Sequence of chain 1.D:
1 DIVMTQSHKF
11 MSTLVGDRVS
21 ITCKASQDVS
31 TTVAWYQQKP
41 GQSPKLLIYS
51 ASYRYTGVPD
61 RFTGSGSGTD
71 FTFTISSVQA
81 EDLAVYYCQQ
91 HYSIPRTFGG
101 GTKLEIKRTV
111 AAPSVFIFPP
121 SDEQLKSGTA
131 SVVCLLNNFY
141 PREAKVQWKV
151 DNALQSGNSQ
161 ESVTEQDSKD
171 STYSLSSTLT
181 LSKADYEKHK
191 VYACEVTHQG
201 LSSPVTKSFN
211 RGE

Binding-site contacts:
Ligand atom C5 contacts residue ASN135 of chain 1.J at 3.7 Å.
Ligand atom C5 contacts residue ASP1 of chain 1.D at 4.0 Å.
Ligand atom O5 contacts residue ASP1 of chain 1.D at 3.1 Å (salt-bridge).
Ligand atom O3 contacts residue ILE2 of chain 1.D at 4.4 Å.
Ligand atom O6 contacts residue ASP1 of chain 1.D at 4.0 Å.
Ligand atom C4 contacts residue ASN135 of chain 1.J at 4.2 Å.
Ligand atom C3 contacts residue ASP1 of chain 1.D at 3.4 Å.
Ligand atom C8 contacts residue ILE2 of chain 1.D at 3.9 Å (hydrophobic).
Ligand atom C7 contacts residue ASN135 of chain 1.J at 3.6 Å.
Ligand atom C2 contacts residue ASP1 of chain 1.D at 3.9 Å.
Ligand atom O7 contacts residue ILE2 of chain 1.D at 4.3 Å.
Ligand atom O7 contacts residue ILE94 of chain 1.D at 3.5 Å (h-bond).
Ligand atom C8 contacts residue GLN27 of chain 1.D at 3.9 Å.
Ligand atom N2 contacts residue ASN135 of chain 1.J at 2.9 Å (h-bond).
Ligand atom O3 contacts residue ASP1 of chain 1.D at 2.5 Å (salt-bridge).
Ligand atom C2 contacts residue ASN135 of chain 1.J at 2.4 Å.
Ligand atom O7 contacts residue SER93 of chain 1.D at 4.5 Å.
Ligand atom C3 contacts residue ASN135 of chain 1.J at 3.8 Å.
Ligand atom C1 contacts residue ASP1 of chain 1.D at 3.8 Å.
Ligand atom C7 contacts residue ILE94 of chain 1.D at 4.3 Å (hydrophobic).
Ligand atom C8 contacts residue SER93 of chain 1.D at 3.6 Å.
Ligand atom C8 contacts residue GLN140 of chain 1.J at 3.8 Å.
Ligand atom O7 contacts residue ASN135 of chain 1.J at 3.9 Å.
Ligand atom O7 contacts residue PRO95 of chain 1.D at 3.9 Å.
Ligand atom C4 contacts residue ASP1 of chain 1.D at 3.5 Å.
Ligand atom O6 contacts residue VAL3 of chain 1.D at 4.4 Å.
Ligand atom O7 contacts residue ASP1 of chain 1.D at 3.9 Å.
Ligand atom O4 contacts residue ASP1 of chain 1.D at 3.9 Å.
Ligand atom C7 contacts residue ILE2 of chain 1.D at 4.4 Å (hydrophobic).
Ligand atom C1 contacts residue ASN135 of chain 1.J at 1.4 Å.
Ligand atom C6 contacts residue ASP1 of chain 1.D at 4.0 Å.
Ligand atom O5 contacts residue ASN135 of chain 1.J at 2.4 Å (h-bond).
Ligand atom O3 contacts residue GLN27 of chain 1.D at 3.7 Å.

The protein below binds the small molecule below.
Small molecule (SMILES): CC(=O)N[C@H]1[C@H](O[C@H]2[C@H](O)[C@@H](NC(C)=O)CO[C@@H]2CO)O[C@H](CO)[C@@H](O)[C@@H]1O

Sequence of chain 1.J:
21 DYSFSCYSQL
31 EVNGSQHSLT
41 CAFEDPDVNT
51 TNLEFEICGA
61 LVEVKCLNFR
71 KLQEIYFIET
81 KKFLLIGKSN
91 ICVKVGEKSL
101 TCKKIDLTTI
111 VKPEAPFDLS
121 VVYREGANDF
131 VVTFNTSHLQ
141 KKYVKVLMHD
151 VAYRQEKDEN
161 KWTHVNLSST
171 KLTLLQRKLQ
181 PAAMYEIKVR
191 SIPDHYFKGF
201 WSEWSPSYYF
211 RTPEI